Binding-site contacts:
Ligand atom F16 contacts residue HEM1 of chain 1.E at 3.5 Å.
Ligand atom C21 contacts residue VAL64 of chain 1.A at 3.6 Å (hydrophobic).
Ligand atom N02 contacts residue MET318 of chain 1.A at 3.8 Å.
Ligand atom C21 contacts residue PHE65 of chain 1.A at 3.5 Å (hydrophobic).
Ligand atom C09 contacts residue HEM1 of chain 1.E at 3.5 Å.
Ligand atom C21 contacts residue TYR435 of chain 1.A at 3.6 Å (hydrophobic).
Ligand atom C21 contacts residue HEM1 of chain 1.E at 3.7 Å.
Ligand atom C14 contacts residue HEM1 of chain 1.E at 3.0 Å.
Ligand atom C02 contacts residue GLU321 of chain 1.A at 3.5 Å.
Ligand atom N01 contacts residue GLU321 of chain 1.A at 2.7 Å (salt-bridge).
Ligand atom N02 contacts residue TYR317 of chain 1.A at 3.6 Å.
Ligand atom C07 contacts residue GLY315 of chain 1.A at 3.6 Å.
Ligand atom N02 contacts residue TRP316 of chain 1.A at 2.7 Å (h-bond).
Ligand atom C12 contacts residue HEM1 of chain 1.E at 3.0 Å.
Ligand atom C18 contacts residue HEM1 of chain 1.E at 3.4 Å.
Ligand atom N02 contacts residue GLU321 of chain 1.A at 2.6 Å (salt-bridge).
Ligand atom C07 contacts residue HEM1 of chain 1.E at 3.4 Å.
Ligand atom C04 contacts residue HEM1 of chain 1.E at 3.9 Å.
Ligand atom C20 contacts residue PHE65 of chain 1.A at 3.5 Å (hydrophobic).
Ligand atom F15 contacts residue HEM1 of chain 1.E at 3.7 Å.
Ligand atom F16 contacts residue VAL296 of chain 1.A at 3.2 Å.
Ligand atom C16 contacts residue VAL296 of chain 1.A at 3.2 Å (hydrophobic).
Ligand atom C15 contacts residue VAL296 of chain 1.A at 3.6 Å (hydrophobic).
Ligand atom C07 contacts residue PHE313 of chain 1.A at 3.7 Å (hydrophobic).
Ligand atom F15 contacts residue MET299 of chain 1.A at 2.6 Å.
Ligand atom C15 contacts residue MET299 of chain 1.A at 3.8 Å (hydrophobic).
Ligand atom C13 contacts residue HEM1 of chain 1.E at 3.3 Å.
Ligand atom C06 contacts residue GLU321 of chain 1.A at 3.5 Å.
Ligand atom C11 contacts residue HEM1 of chain 1.E at 3.7 Å.
Ligand atom F16 contacts residue PHE313 of chain 1.A at 3.6 Å.
Ligand atom F15 contacts residue VAL296 of chain 1.A at 3.1 Å.
Ligand atom C02 contacts residue HEM1 of chain 1.E at 3.5 Å.
Ligand atom C03 contacts residue TRP316 of chain 1.A at 3.8 Å (hydrophobic).
Ligand atom C16 contacts residue HEM1 of chain 1.E at 3.3 Å.
Ligand atom C03 contacts residue HEM1 of chain 1.E at 3.2 Å.
Ligand atom C15 contacts residue HEM1 of chain 1.E at 3.2 Å.
Ligand atom C02 contacts residue TRP316 of chain 1.A at 3.7 Å (hydrophobic).
Ligand atom C08 contacts residue GLU321 of chain 1.A at 3.5 Å.
Ligand atom C03 contacts residue PRO294 of chain 1.A at 3.8 Å (hydrophobic).
Ligand atom N02 contacts residue HEM1 of chain 1.E at 3.2 Å.

A small-molecule ligand and the protein it binds are described below.
Small molecule (SMILES): CCN(CC)CCc1cc(F)c(F)c(CCc2cc(C)cc(N)n2)c1

Sequence of chain 1.A:
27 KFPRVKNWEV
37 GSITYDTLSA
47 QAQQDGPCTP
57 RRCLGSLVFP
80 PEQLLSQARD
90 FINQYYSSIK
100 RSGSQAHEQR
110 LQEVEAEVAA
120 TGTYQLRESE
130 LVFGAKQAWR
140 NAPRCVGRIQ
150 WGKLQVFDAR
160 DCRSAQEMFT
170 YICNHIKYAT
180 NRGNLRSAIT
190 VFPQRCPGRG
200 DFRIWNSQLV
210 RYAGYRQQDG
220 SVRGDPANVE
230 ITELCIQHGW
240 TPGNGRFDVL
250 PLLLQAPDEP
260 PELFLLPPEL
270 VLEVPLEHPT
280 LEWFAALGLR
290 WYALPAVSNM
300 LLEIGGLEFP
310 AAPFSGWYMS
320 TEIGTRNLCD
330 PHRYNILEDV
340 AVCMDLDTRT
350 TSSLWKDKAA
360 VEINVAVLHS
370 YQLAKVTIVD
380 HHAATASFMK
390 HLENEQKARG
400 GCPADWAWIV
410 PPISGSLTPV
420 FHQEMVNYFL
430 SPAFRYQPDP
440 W